Binding-site contacts:
Ligand atom C1 contacts residue ASN324 of chain 1.G at 1.5 Å.
Ligand atom C4 contacts residue ASN324 of chain 1.G at 4.3 Å.
Ligand atom C5 contacts residue ASN324 of chain 1.G at 3.8 Å.
Ligand atom C2 contacts residue ASN324 of chain 1.G at 2.5 Å.
Ligand atom C3 contacts residue ASN324 of chain 1.G at 3.8 Å.
Ligand atom O5 contacts residue ASN324 of chain 1.G at 2.5 Å (h-bond).
Ligand atom O7 contacts residue ASN324 of chain 1.G at 3.4 Å (h-bond).
Ligand atom C7 contacts residue ASN324 of chain 1.G at 3.6 Å.
Ligand atom N2 contacts residue ASN324 of chain 1.G at 2.9 Å (h-bond).

A small-molecule ligand and the protein it binds are described below.
Small molecule (SMILES): CC(=O)N[C@@H]1[C@@H](O)[C@H](O)[C@@H](CO)O[C@H]1O

Sequence of chain 1.G:
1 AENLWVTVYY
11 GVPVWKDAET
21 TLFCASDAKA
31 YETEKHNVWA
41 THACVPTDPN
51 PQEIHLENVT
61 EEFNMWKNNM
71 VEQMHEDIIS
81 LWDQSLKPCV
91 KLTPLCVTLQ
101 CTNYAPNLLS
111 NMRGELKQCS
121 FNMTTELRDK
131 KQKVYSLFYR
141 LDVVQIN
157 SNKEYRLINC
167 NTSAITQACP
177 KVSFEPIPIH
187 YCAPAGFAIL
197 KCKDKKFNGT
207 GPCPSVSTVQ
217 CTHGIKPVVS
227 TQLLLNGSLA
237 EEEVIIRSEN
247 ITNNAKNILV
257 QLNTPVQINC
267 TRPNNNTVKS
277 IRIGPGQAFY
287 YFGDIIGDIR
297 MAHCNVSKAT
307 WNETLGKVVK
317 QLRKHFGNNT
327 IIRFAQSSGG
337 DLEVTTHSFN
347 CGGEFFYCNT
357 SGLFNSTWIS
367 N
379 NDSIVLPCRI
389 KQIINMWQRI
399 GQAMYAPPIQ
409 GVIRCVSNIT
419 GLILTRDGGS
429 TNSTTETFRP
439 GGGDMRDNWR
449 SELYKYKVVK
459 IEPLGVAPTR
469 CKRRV